Sequence of chain 1.A:
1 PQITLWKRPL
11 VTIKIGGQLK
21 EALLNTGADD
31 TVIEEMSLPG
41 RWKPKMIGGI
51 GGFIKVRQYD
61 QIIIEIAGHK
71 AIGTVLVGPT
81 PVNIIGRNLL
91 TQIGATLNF

Binding-site contacts:
Ligand atom C16 contacts residue ASN25 of chain 1.A at 3.2 Å.
Ligand atom C14 contacts residue ILE84 of chain 1.B at 3.8 Å (hydrophobic).
Ligand atom O22 contacts residue GLY49 of chain 1.B at 3.5 Å.
Ligand atom C34 contacts residue VAL82 of chain 1.A at 3.7 Å (hydrophobic).
Ligand atom C32 contacts residue ILE84 of chain 1.A at 3.5 Å (hydrophobic).
Ligand atom C17 contacts residue ASN25 of chain 1.A at 3.4 Å.
Ligand atom C15 contacts residue GLY27 of chain 1.A at 3.8 Å.
Ligand atom N1 contacts residue ASP30 of chain 1.A at 3.3 Å.
Ligand atom C36 contacts residue PRO81 of chain 1.A at 3.7 Å (hydrophobic).
Ligand atom C3 contacts residue ASP30 of chain 1.A at 3.8 Å.
Ligand atom O18 contacts residue ASN25 of chain 1.A at 2.8 Å (h-bond).
Ligand atom C30 contacts residue GLY48 of chain 1.B at 2.8 Å.
Ligand atom C36 contacts residue ILE50 of chain 1.B at 3.7 Å (hydrophobic).
Ligand atom O26 contacts residue ASP29 of chain 1.B at 3.1 Å (salt-bridge).
Ligand atom O26 contacts residue ASP30 of chain 1.B at 3.3 Å (salt-bridge).
Ligand atom C35 contacts residue GLY48 of chain 1.B at 3.7 Å.
Ligand atom C29 contacts residue ARG8 of chain 1.A at 3.8 Å.
Ligand atom O18 contacts residue ASN25 of chain 1.B at 2.8 Å (h-bond).
Ligand atom O9 contacts residue ILE84 of chain 1.A at 3.5 Å.
Ligand atom O26 contacts residue ALA28 of chain 1.B at 3.6 Å.
Ligand atom O9 contacts residue ILE50 of chain 1.B at 3.4 Å.
Ligand atom C3 contacts residue VAL32 of chain 1.A at 3.4 Å (hydrophobic).
Ligand atom C33 contacts residue GLY27 of chain 1.B at 3.6 Å.
Ligand atom C29 contacts residue GLY27 of chain 1.B at 3.6 Å.
Ligand atom C32 contacts residue ASN25 of chain 1.A at 3.2 Å.
Ligand atom O18 contacts residue GLY27 of chain 1.B at 3.5 Å.
Ligand atom O10 contacts residue GLY49 of chain 1.A at 3.0 Å.
Ligand atom C12 contacts residue GLY27 of chain 1.A at 3.5 Å.
Ligand atom C32 contacts residue GLY27 of chain 1.B at 3.6 Å.
Ligand atom C31 contacts residue GLY48 of chain 1.B at 3.3 Å.
Ligand atom O10 contacts residue ILE50 of chain 1.B at 3.0 Å.
Ligand atom O23 contacts residue ALA28 of chain 1.B at 3.6 Å.
Ligand atom C17 contacts residue ASN25 of chain 1.B at 3.7 Å.
Ligand atom C27 contacts residue ASP29 of chain 1.B at 3.6 Å.
Ligand atom C36 contacts residue GLY49 of chain 1.B at 3.5 Å.
Ligand atom O23 contacts residue GLY27 of chain 1.B at 3.8 Å.
Ligand atom O28 contacts residue ASP29 of chain 1.B at 2.9 Å (salt-bridge).
Ligand atom S8 contacts residue ILE50 of chain 1.B at 3.7 Å.
Ligand atom C6 contacts residue GLY48 of chain 1.A at 3.5 Å.
Ligand atom N20 contacts residue GLY27 of chain 1.B at 3.0 Å (h-bond).

Sequence of chain 1.B:
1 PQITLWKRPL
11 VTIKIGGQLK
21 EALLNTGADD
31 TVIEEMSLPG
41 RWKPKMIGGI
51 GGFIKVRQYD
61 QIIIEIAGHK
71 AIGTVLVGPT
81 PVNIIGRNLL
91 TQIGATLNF

This protein binds this small molecule.
Small molecule (SMILES): CC(C)CN(C[C@@H](O)[C@H](Cc1ccccc1)NC(=O)O[C@H]1CO[C@H]2OCC[C@H]21)S(=O)(=O)c1ccc(N)cc1